Binding-site contacts:
Ligand atom O42 contacts residue THR265 of chain 1.B at 2.6 Å.
Ligand atom O6 contacts residue LYS552 of chain 1.B at 4.2 Å.
Ligand atom O6 contacts residue TYR550 of chain 1.B at 3.9 Å.
Ligand atom P1 contacts residue ARG551 of chain 1.B at 3.7 Å.
Ligand atom O3 contacts residue THR265 of chain 1.B at 4.0 Å.
Ligand atom O53 contacts residue TYR550 of chain 1.B at 3.1 Å (h-bond).
Ligand atom C3 contacts residue THR265 of chain 1.B at 4.5 Å.
Ligand atom O1 contacts residue ARG551 of chain 1.B at 2.8 Å (salt-bridge).
Ligand atom O52 contacts residue ARG263 of chain 1.B at 4.0 Å.
Ligand atom O42 contacts residue THR264 of chain 1.B at 4.1 Å.
Ligand atom O41 contacts residue ARG263 of chain 1.B at 3.9 Å.
Ligand atom O11 contacts residue ARG551 of chain 1.B at 3.1 Å (salt-bridge).
Ligand atom C1 contacts residue ARG551 of chain 1.B at 3.6 Å.
Ligand atom O51 contacts residue TYR550 of chain 1.B at 2.6 Å (h-bond).
Ligand atom P4 contacts residue THR264 of chain 1.B at 4.3 Å.
Ligand atom O43 contacts residue ARG263 of chain 1.B at 2.7 Å (salt-bridge).
Ligand atom O2 contacts residue ARG551 of chain 1.B at 3.8 Å.
Ligand atom O51 contacts residue ARG494 of chain 1.B at 2.6 Å (salt-bridge).
Ligand atom O5 contacts residue TYR550 of chain 1.B at 4.3 Å.
Ligand atom O43 contacts residue THR265 of chain 1.B at 3.1 Å (h-bond).
Ligand atom C6 contacts residue ARG551 of chain 1.B at 3.4 Å.
Ligand atom O5 contacts residue ARG494 of chain 1.B at 4.4 Å.
Ligand atom O12 contacts residue ARG551 of chain 1.B at 3.8 Å.
Ligand atom P5 contacts residue ARG494 of chain 1.B at 4.0 Å.
Ligand atom P4 contacts residue THR265 of chain 1.B at 3.6 Å.
Ligand atom P5 contacts residue TYR550 of chain 1.B at 3.4 Å.
Ligand atom O6 contacts residue ARG551 of chain 1.B at 3.7 Å.
Ligand atom O43 contacts residue THR264 of chain 1.B at 3.9 Å.
Ligand atom C2 contacts residue ARG551 of chain 1.B at 4.3 Å.
Ligand atom O4 contacts residue THR265 of chain 1.B at 4.2 Å.
Ligand atom P4 contacts residue ARG263 of chain 1.B at 3.9 Å.

Sequence of chain 1.B:
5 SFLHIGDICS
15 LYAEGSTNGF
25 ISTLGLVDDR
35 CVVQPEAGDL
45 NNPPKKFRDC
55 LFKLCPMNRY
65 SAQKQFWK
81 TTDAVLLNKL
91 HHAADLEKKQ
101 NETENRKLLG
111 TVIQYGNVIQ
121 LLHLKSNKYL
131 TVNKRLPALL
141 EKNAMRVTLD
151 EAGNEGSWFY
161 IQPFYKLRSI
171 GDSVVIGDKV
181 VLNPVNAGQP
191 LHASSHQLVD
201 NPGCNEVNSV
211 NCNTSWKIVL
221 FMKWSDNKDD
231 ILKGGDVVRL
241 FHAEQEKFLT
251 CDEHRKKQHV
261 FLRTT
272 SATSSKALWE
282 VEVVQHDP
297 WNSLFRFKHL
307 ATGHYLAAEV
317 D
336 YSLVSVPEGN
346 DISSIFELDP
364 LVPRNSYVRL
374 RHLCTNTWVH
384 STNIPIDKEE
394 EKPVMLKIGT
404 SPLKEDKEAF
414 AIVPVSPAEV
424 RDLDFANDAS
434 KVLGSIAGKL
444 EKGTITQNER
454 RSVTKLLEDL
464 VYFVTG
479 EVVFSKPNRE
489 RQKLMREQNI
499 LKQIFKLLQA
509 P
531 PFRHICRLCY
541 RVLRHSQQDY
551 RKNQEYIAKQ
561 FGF

The protein below binds the small molecule below.
Small molecule (SMILES): O=P(O)(O)O[C@@H]1[C@H](O)[C@H](O)[C@@H](OP(=O)(O)O)[C@H](OP(=O)(O)O)[C@H]1O